Sequence of chain 1.A:
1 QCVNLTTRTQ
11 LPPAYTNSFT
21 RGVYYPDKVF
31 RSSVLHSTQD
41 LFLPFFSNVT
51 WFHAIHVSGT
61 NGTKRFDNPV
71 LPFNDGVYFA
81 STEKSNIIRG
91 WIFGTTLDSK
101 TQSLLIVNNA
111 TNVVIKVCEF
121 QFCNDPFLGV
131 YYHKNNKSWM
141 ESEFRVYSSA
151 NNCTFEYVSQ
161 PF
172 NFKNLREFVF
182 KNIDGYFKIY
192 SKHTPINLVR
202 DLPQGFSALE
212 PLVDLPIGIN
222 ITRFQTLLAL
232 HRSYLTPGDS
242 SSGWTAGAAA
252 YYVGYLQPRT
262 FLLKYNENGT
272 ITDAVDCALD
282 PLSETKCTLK

The protein below binds the small molecule below.
Small molecule (SMILES): CC(=O)N[C@H]1[C@H](O[C@H]2[C@H](O)[C@@H](NC(C)=O)CO[C@@H]2CO)O[C@H](CO)[C@@H](O)[C@@H]1O

Binding-site contacts:
Ligand atom C1 contacts residue ASN151 of chain 1.A at 4.4 Å.
Ligand atom O5 contacts residue ASN152 of chain 1.A at 2.4 Å (h-bond).
Ligand atom C5 contacts residue ASN152 of chain 1.A at 3.7 Å.
Ligand atom C7 contacts residue ASN152 of chain 1.A at 3.4 Å.
Ligand atom C8 contacts residue ASN152 of chain 1.A at 3.8 Å.
Ligand atom C1 contacts residue ASN152 of chain 1.A at 1.4 Å.
Ligand atom C2 contacts residue ASN152 of chain 1.A at 2.5 Å.
Ligand atom C4 contacts residue ASN152 of chain 1.A at 4.3 Å.
Ligand atom N2 contacts residue ASN152 of chain 1.A at 2.8 Å (h-bond).
Ligand atom O5 contacts residue ASN151 of chain 1.A at 4.4 Å.
Ligand atom C3 contacts residue ASN152 of chain 1.A at 3.8 Å.
Ligand atom O7 contacts residue ASN152 of chain 1.A at 3.7 Å.